Sequence of chain 1.B:
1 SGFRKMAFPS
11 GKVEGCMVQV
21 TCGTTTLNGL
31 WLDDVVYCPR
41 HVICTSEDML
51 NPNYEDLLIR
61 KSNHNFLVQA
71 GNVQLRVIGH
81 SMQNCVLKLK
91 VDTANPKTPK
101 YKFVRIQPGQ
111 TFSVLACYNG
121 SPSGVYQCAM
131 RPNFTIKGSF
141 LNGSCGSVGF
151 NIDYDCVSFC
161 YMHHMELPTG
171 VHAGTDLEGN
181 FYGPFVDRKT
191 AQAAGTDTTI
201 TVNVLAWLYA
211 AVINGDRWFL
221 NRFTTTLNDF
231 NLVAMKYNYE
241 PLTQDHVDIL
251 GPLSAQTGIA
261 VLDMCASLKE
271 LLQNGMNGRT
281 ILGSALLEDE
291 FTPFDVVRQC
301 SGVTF

Binding-site contacts:
Ligand atom C19 contacts residue ARG188 of chain 1.B at 3.7 Å.
Ligand atom C2 contacts residue CYS145 of chain 1.B at 2.8 Å (hydrophobic).
Ligand atom F1 contacts residue GLU166 of chain 1.B at 3.0 Å.
Ligand atom O4 contacts residue ARG188 of chain 1.B at 3.7 Å.
Ligand atom C9 contacts residue HIS164 of chain 1.B at 3.4 Å.
Ligand atom N2 contacts residue GLU166 of chain 1.B at 3.3 Å (salt-bridge).
Ligand atom N2 contacts residue PHE140 of chain 1.B at 3.4 Å (h-bond).
Ligand atom N5 contacts residue GLY143 of chain 1.B at 3.5 Å (h-bond).
Ligand atom F3 contacts residue MET165 of chain 1.B at 3.5 Å.
Ligand atom C8 contacts residue GLU166 of chain 1.B at 3.5 Å.
Ligand atom O1 contacts residue GLU166 of chain 1.B at 3.5 Å.
Ligand atom F3 contacts residue GLU166 of chain 1.B at 3.6 Å.
Ligand atom O1 contacts residue HIS163 of chain 1.B at 3.0 Å (h-bond).
Ligand atom F1 contacts residue PRO168 of chain 1.B at 3.5 Å.
Ligand atom C20 contacts residue HIS41 of chain 1.B at 3.5 Å.
Ligand atom C12 contacts residue HIS41 of chain 1.B at 3.7 Å.
Ligand atom F2 contacts residue THR190 of chain 1.B at 2.8 Å.
Ligand atom C8 contacts residue PHE140 of chain 1.B at 3.8 Å (hydrophobic).
Ligand atom C22 contacts residue GLU166 of chain 1.B at 3.6 Å.
Ligand atom C4 contacts residue SER144 of chain 1.B at 3.7 Å.
Ligand atom O3 contacts residue GLU166 of chain 1.B at 3.3 Å (salt-bridge).
Ligand atom F2 contacts residue LYS189 of chain 1.B at 3.7 Å.
Ligand atom C21 contacts residue GLU166 of chain 1.B at 3.8 Å.
Ligand atom N1 contacts residue CYS145 of chain 1.B at 2.9 Å (h-bond).
Ligand atom F1 contacts residue LEU167 of chain 1.B at 3.8 Å.
Ligand atom N4 contacts residue GLU166 of chain 1.B at 3.0 Å (salt-bridge).
Ligand atom C9 contacts residue MET165 of chain 1.B at 3.7 Å (hydrophobic).
Ligand atom C19 contacts residue MET165 of chain 1.B at 3.7 Å (hydrophobic).
Ligand atom C16 contacts residue GLU166 of chain 1.B at 3.1 Å.
Ligand atom O1 contacts residue HIS172 of chain 1.B at 3.5 Å.
Ligand atom N5 contacts residue CYS145 of chain 1.B at 2.7 Å (h-bond).
Ligand atom O4 contacts residue LYS189 of chain 1.B at 3.3 Å.
Ligand atom F2 contacts residue GLN192 of chain 1.B at 3.7 Å.
Ligand atom N1 contacts residue HIS164 of chain 1.B at 3.0 Å (h-bond).
Ligand atom C3 contacts residue CYS145 of chain 1.B at 1.8 Å (hydrophobic).
Ligand atom C4 contacts residue CYS145 of chain 1.B at 3.5 Å (hydrophobic).
Ligand atom C6 contacts residue ASN142 of chain 1.B at 3.5 Å.
Ligand atom F3 contacts residue LEU167 of chain 1.B at 3.7 Å.
Ligand atom C1 contacts residue HIS164 of chain 1.B at 3.5 Å.
Ligand atom O1 contacts residue PHE140 of chain 1.B at 3.6 Å.

Sequence of chain 1.A:
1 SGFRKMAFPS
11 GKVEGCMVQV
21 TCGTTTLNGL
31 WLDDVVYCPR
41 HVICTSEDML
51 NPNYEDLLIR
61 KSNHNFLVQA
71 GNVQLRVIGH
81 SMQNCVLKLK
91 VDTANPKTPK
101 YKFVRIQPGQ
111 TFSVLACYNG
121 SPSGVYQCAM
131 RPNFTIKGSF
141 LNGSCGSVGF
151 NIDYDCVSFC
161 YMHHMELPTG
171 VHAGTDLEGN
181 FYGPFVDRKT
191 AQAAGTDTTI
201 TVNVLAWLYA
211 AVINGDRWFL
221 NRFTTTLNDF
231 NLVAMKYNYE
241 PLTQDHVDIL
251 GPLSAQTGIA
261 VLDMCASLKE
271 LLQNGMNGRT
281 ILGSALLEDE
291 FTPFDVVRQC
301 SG

The small molecule below binds the protein below.
Small molecule (SMILES): [H]/N=C/[C@H](C[C@@H]1CCNC1=O)NC(=O)[C@@H]1[C@@H]2[C@H](CN1C(=O)[C@@H](NC(=O)C(F)(F)F)C(C)(C)C)C2(C)C